Binding-site contacts:
Ligand atom O7 contacts residue ASN231 of chain 1.B at 3.8 Å.
Ligand atom C1 contacts residue ASN231 of chain 1.B at 1.5 Å.
Ligand atom C4 contacts residue ASN231 of chain 1.B at 4.2 Å.
Ligand atom C2 contacts residue ASN231 of chain 1.B at 2.4 Å.
Ligand atom O5 contacts residue ASN231 of chain 1.B at 2.4 Å (h-bond).
Ligand atom C5 contacts residue ASN231 of chain 1.B at 3.7 Å.
Ligand atom C7 contacts residue ASN231 of chain 1.B at 3.5 Å.
Ligand atom C3 contacts residue ASN231 of chain 1.B at 3.8 Å.
Ligand atom N2 contacts residue ASN231 of chain 1.B at 2.9 Å (h-bond).

Sequence of chain 1.B:
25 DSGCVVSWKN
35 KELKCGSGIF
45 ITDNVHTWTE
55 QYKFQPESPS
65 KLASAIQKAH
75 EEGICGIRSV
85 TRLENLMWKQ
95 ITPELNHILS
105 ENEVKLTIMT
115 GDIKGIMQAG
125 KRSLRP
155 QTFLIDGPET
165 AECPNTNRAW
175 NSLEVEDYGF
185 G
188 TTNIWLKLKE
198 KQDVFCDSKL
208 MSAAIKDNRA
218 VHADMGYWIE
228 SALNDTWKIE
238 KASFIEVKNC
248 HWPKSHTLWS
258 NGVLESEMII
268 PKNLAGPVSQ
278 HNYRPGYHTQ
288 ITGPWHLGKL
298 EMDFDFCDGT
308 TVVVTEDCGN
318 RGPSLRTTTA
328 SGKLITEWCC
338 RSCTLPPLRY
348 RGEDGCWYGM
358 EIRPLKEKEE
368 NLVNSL

This small molecule binds to this protein.
Small molecule (SMILES): CC(=O)N[C@@H]1[C@@H](O)[C@H](O)[C@@H](CO)O[C@H]1O